Sequence of chain 1.A:
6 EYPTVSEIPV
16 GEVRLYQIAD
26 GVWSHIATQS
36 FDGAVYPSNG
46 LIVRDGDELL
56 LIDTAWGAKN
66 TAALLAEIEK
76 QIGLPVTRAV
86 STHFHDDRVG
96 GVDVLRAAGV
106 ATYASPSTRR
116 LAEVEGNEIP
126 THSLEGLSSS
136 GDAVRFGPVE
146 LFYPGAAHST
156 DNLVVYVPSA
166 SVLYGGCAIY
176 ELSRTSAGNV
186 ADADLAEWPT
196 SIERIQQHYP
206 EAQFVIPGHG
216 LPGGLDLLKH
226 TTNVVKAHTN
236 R

This small molecule binds to this protein.
Small molecule (SMILES): COc1ccc(O)c(-c2n[nH]c(=S)n2NCc2ccccc2C(=O)O)c1

Binding-site contacts:
Ligand atom C14 contacts residue DMS1 of chain 1.K at 3.4 Å.
Ligand atom O25 contacts residue TRP61 of chain 1.A at 3.0 Å (h-bond).
Ligand atom C12 contacts residue HIS214 of chain 1.A at 3.6 Å.
Ligand atom C22 contacts residue TRP61 of chain 1.A at 3.5 Å (hydrophobic).
Ligand atom C21 contacts residue PHE36 of chain 1.A at 3.6 Å (hydrophobic).
Ligand atom C3 contacts residue ZN1 of chain 1.B at 2.9 Å.
Ligand atom O16 contacts residue DMS1 of chain 1.K at 3.0 Å.
Ligand atom C11 contacts residue HIS214 of chain 1.A at 3.4 Å.
Ligand atom N5 contacts residue HIS90 of chain 1.A at 2.9 Å (h-bond).
Ligand atom N4 contacts residue HIS90 of chain 1.A at 3.2 Å (h-bond).
Ligand atom S6 contacts residue HIS153 of chain 1.A at 3.2 Å.
Ligand atom C26 contacts residue ASP91 of chain 1.A at 3.2 Å.
Ligand atom S6 contacts residue ZN1 of chain 1.B at 3.3 Å.
Ligand atom N5 contacts residue HIS88 of chain 1.A at 3.5 Å (h-bond).
Ligand atom N5 contacts residue ZN1 of chain 1.B at 1.9 Å.
Ligand atom N2 contacts residue ASP92 of chain 1.A at 3.5 Å (salt-bridge).
Ligand atom C11 contacts residue TYR41 of chain 1.A at 3.4 Å (hydrophobic).
Ligand atom N5 contacts residue HIS153 of chain 1.A at 3.3 Å (h-bond).
Ligand atom O16 contacts residue GLY183 of chain 1.A at 3.5 Å.
Ligand atom N4 contacts residue ZN1 of chain 1.B at 3.0 Å.
Ligand atom O24 contacts residue DMS1 of chain 1.K at 2.7 Å (h-bond).
Ligand atom C10 contacts residue HIS214 of chain 1.A at 3.4 Å.
Ligand atom O24 contacts residue ASN184 of chain 1.A at 3.1 Å (h-bond).
Ligand atom C3 contacts residue HIS153 of chain 1.A at 3.7 Å.
Ligand atom C3 contacts residue ASP92 of chain 1.A at 3.4 Å.
Ligand atom N4 contacts residue ASP92 of chain 1.A at 3.3 Å (salt-bridge).
Ligand atom O25 contacts residue ASP91 of chain 1.A at 3.4 Å (salt-bridge).
Ligand atom S6 contacts residue ZN1 of chain 1.C at 2.2 Å.
Ligand atom O17 contacts residue TYR175 of chain 1.A at 3.6 Å.
Ligand atom C9 contacts residue HIS214 of chain 1.A at 3.6 Å.
Ligand atom C15 contacts residue DMS1 of chain 1.K at 3.7 Å.
Ligand atom C19 contacts residue DMS1 of chain 1.K at 3.6 Å.
Ligand atom C10 contacts residue DMS1 of chain 1.K at 3.3 Å.
Ligand atom S6 contacts residue ASP92 of chain 1.A at 3.6 Å.
Ligand atom S6 contacts residue CYS172 of chain 1.A at 3.4 Å.
Ligand atom C9 contacts residue DMS1 of chain 1.K at 3.5 Å.
Ligand atom O16 contacts residue ASN184 of chain 1.A at 2.6 Å (h-bond).
Ligand atom N5 contacts residue ASP92 of chain 1.A at 3.2 Å (salt-bridge).
Ligand atom C1 contacts residue ASP92 of chain 1.A at 3.5 Å.
Ligand atom C3 contacts residue ZN1 of chain 1.C at 3.2 Å.